Sequence of chain 1.E:
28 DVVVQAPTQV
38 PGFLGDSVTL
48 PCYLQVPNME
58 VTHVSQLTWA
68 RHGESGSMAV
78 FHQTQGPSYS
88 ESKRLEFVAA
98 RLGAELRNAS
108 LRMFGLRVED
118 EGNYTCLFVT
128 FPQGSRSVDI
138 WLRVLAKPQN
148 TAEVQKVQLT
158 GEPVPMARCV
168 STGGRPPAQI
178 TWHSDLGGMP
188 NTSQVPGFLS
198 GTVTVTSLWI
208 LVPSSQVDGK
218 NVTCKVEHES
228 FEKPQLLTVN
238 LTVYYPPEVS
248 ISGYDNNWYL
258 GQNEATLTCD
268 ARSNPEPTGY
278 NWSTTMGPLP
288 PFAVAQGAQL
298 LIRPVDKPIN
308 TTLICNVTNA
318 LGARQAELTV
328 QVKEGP

Binding-site contacts:
Ligand atom N2 contacts residue ASN218 of chain 1.E at 2.9 Å (h-bond).
Ligand atom C1 contacts residue NAG1 of chain 1.J at 3.7 Å.
Ligand atom C1 contacts residue ASN218 of chain 1.E at 1.4 Å.
Ligand atom C5 contacts residue NAG1 of chain 1.J at 4.3 Å.
Ligand atom C4 contacts residue ASN218 of chain 1.E at 4.1 Å.
Ligand atom O5 contacts residue THR235 of chain 1.E at 4.4 Å.
Ligand atom C2 contacts residue ASN218 of chain 1.E at 2.3 Å.
Ligand atom O5 contacts residue NAG1 of chain 1.J at 4.1 Å.
Ligand atom C5 contacts residue ASN218 of chain 1.E at 3.6 Å.
Ligand atom C7 contacts residue ASN218 of chain 1.E at 2.9 Å.
Ligand atom O5 contacts residue ASN218 of chain 1.E at 2.3 Å (h-bond).
Ligand atom C8 contacts residue ASN218 of chain 1.E at 4.3 Å.
Ligand atom C3 contacts residue ASN218 of chain 1.E at 3.7 Å.
Ligand atom O7 contacts residue ASN218 of chain 1.E at 2.3 Å (h-bond).

The protein below binds the small molecule below.
Small molecule (SMILES): CC(=O)N[C@H]1[C@H](O[C@H]2[C@H](O)[C@@H](NC(C)=O)CO[C@@H]2CO)O[C@H](CO)[C@@H](O)[C@@H]1O